This small molecule binds to this protein.
Small molecule (SMILES): Oc1cc(O)c2c(c1)O[C@H](c1ccc(O)c(O)c1)[C@H](O)C2

Binding-site contacts:
Ligand atom CAN contacts residue ILE33 of chain 1.A at 3.3 Å (hydrophobic).
Ligand atom OAC contacts residue ALA25 of chain 1.A at 4.1 Å.
Ligand atom CAU contacts residue HIS67 of chain 1.A at 4.0 Å.
Ligand atom CBF contacts residue LEU54 of chain 1.A at 4.2 Å (hydrophobic).
Ligand atom OAD contacts residue ALA25 of chain 1.A at 3.8 Å.
Ligand atom CAK contacts residue ILE33 of chain 1.A at 3.9 Å (hydrophobic).
Ligand atom OAB contacts residue ILE33 of chain 1.A at 3.9 Å.
Ligand atom OAG contacts residue VAL36 of chain 1.A at 4.2 Å.
Ligand atom OAR contacts residue ILE33 of chain 1.A at 4.1 Å.
Ligand atom OAR contacts residue LEU141 of chain 1.A at 4.2 Å.
Ligand atom CAO contacts residue THR29 of chain 1.A at 3.5 Å.
Ligand atom CAN contacts residue GLY140 of chain 1.A at 4.2 Å.
Ligand atom OAD contacts residue THR29 of chain 1.A at 3.8 Å.
Ligand atom OAG contacts residue ILE56 of chain 1.A at 4.0 Å.
Ligand atom CAJ contacts residue TYR81 of chain 1.A at 3.9 Å (hydrophobic).
Ligand atom CAI contacts residue TYR81 of chain 1.A at 3.8 Å (hydrophobic).
Ligand atom CAP contacts residue VAL36 of chain 1.A at 3.9 Å (hydrophobic).
Ligand atom CAN contacts residue LEU141 of chain 1.A at 4.2 Å (hydrophobic).
Ligand atom CAV contacts residue LEU54 of chain 1.A at 4.1 Å (hydrophobic).
Ligand atom CBA contacts residue LEU141 of chain 1.A at 4.2 Å (hydrophobic).
Ligand atom OAQ contacts residue HIS67 of chain 1.A at 4.0 Å.
Ligand atom OAC contacts residue ASP26 of chain 1.A at 4.2 Å.
Ligand atom CAJ contacts residue HIS67 of chain 1.A at 3.9 Å.
Ligand atom OAC contacts residue HIS67 of chain 1.A at 4.2 Å.
Ligand atom OAD contacts residue ASP26 of chain 1.A at 3.1 Å (salt-bridge).
Ligand atom CBA contacts residue LEU54 of chain 1.A at 4.0 Å (hydrophobic).
Ligand atom CBD contacts residue VAL36 of chain 1.A at 3.9 Å (hydrophobic).
Ligand atom OAD contacts residue VAL39 of chain 1.A at 4.0 Å.
Ligand atom CAP contacts residue ILE56 of chain 1.A at 3.9 Å (hydrophobic).
Ligand atom OAB contacts residue GLY140 of chain 1.A at 4.0 Å.
Ligand atom CAO contacts residue LEU54 of chain 1.A at 3.6 Å (hydrophobic).
Ligand atom CAV contacts residue THR29 of chain 1.A at 4.0 Å.
Ligand atom CAI contacts residue HIS67 of chain 1.A at 3.7 Å.
Ligand atom CAU contacts residue LEU141 of chain 1.A at 4.2 Å (hydrophobic).
Ligand atom CBE contacts residue LEU54 of chain 1.A at 3.6 Å (hydrophobic).
Ligand atom CAY contacts residue VAL36 of chain 1.A at 4.1 Å (hydrophobic).
Ligand atom CBC contacts residue ILE33 of chain 1.A at 3.8 Å (hydrophobic).
Ligand atom CAT contacts residue ILE33 of chain 1.A at 3.8 Å (hydrophobic).
Ligand atom CAI contacts residue LEU141 of chain 1.A at 3.8 Å (hydrophobic).
Ligand atom CAJ contacts residue LEU141 of chain 1.A at 3.9 Å (hydrophobic).

Sequence of chain 1.A:
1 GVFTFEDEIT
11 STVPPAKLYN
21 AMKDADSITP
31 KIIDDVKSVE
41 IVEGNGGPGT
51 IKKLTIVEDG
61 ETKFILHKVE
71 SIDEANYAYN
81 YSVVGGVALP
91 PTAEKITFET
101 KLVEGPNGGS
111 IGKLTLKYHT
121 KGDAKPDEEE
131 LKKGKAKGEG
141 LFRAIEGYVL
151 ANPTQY